Sequence of chain 1.B:
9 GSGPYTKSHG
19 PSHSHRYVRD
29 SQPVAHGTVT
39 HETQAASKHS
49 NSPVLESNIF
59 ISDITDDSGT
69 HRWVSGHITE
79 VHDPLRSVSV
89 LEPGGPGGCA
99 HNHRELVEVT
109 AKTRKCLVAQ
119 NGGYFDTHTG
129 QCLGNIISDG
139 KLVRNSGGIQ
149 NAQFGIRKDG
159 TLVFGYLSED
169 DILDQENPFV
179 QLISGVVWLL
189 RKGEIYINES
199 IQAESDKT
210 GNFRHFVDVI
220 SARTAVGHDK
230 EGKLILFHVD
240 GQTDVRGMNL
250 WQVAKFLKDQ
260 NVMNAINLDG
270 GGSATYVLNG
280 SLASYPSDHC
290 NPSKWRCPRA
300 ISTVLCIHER

Binding-site contacts:
Ligand atom N2 contacts residue ASN196 of chain 1.B at 3.0 Å (h-bond).
Ligand atom C8 contacts residue TRP250 of chain 1.B at 3.6 Å (hydrophobic).
Ligand atom O5 contacts residue ASN196 of chain 1.B at 2.3 Å (h-bond).
Ligand atom O7 contacts residue ASN196 of chain 1.B at 2.9 Å (h-bond).
Ligand atom C1 contacts residue ASN196 of chain 1.B at 1.4 Å.
Ligand atom C7 contacts residue TRP250 of chain 1.B at 4.3 Å (hydrophobic).
Ligand atom C7 contacts residue ASN196 of chain 1.B at 3.2 Å.
Ligand atom C4 contacts residue ASN196 of chain 1.B at 4.2 Å.
Ligand atom O6 contacts residue ASN196 of chain 1.B at 4.3 Å.
Ligand atom C5 contacts residue ASN196 of chain 1.B at 3.6 Å.
Ligand atom C8 contacts residue ASN196 of chain 1.B at 4.5 Å.
Ligand atom C2 contacts residue ASN196 of chain 1.B at 2.5 Å.
Ligand atom C3 contacts residue ASN196 of chain 1.B at 3.8 Å.

The small molecule below binds the protein below.
Small molecule (SMILES): CC(=O)N[C@@H]1[C@@H](O)[C@H](O)[C@@H](CO)O[C@H]1O